This small molecule binds to this protein.
Small molecule (SMILES): C#CCN(C)Cc1nc(C2(O)CCNCC2)cs1

Binding-site contacts:
Ligand atom O contacts residue TYR79 of chain 1.A at 3.5 Å.
Ligand atom C1 contacts residue ILE300 of chain 1.A at 3.2 Å (hydrophobic).
Ligand atom C8 contacts residue ASP219 of chain 1.A at 4.0 Å.
Ligand atom C10 contacts residue ASP219 of chain 1.A at 3.5 Å.
Ligand atom C7 contacts residue PHE194 of chain 1.A at 4.0 Å (hydrophobic).
Ligand atom C7 contacts residue ILE217 of chain 1.A at 4.0 Å (hydrophobic).
Ligand atom C11 contacts residue GLY37 of chain 1.A at 3.3 Å.
Ligand atom C11 contacts residue TYR79 of chain 1.A at 4.1 Å (hydrophobic).
Ligand atom C9 contacts residue ASP219 of chain 1.A at 3.4 Å.
Ligand atom C12 contacts residue ASP219 of chain 1.A at 3.5 Å.
Ligand atom N2 contacts residue GLY37 of chain 1.A at 4.4 Å.
Ligand atom N2 contacts residue GLY221 of chain 1.A at 3.8 Å.
Ligand atom C1 contacts residue ILE302 of chain 1.A at 4.2 Å (hydrophobic).
Ligand atom C2 contacts residue ILE302 of chain 1.A at 4.0 Å (hydrophobic).
Ligand atom C5 contacts residue ILE300 of chain 1.A at 4.3 Å (hydrophobic).
Ligand atom C3 contacts residue GLN192 of chain 1.A at 4.3 Å.
Ligand atom C6 contacts residue GLY80 of chain 1.A at 4.0 Å.
Ligand atom C10 contacts residue GLY221 of chain 1.A at 3.8 Å.
Ligand atom N2 contacts residue ASP219 of chain 1.A at 2.9 Å (salt-bridge).
Ligand atom C11 contacts residue ASP35 of chain 1.A at 3.2 Å.
Ligand atom C3 contacts residue PHE194 of chain 1.A at 4.2 Å (hydrophobic).
Ligand atom C4 contacts residue ILE300 of chain 1.A at 3.6 Å (hydrophobic).
Ligand atom C11 contacts residue ASP219 of chain 1.A at 3.6 Å.
Ligand atom C9 contacts residue GLY80 of chain 1.A at 4.0 Å.
Ligand atom N2 contacts residue ASP35 of chain 1.A at 3.2 Å (salt-bridge).
Ligand atom O contacts residue GLY80 of chain 1.A at 2.8 Å (h-bond).
Ligand atom C2 contacts residue ILE300 of chain 1.A at 4.2 Å (hydrophobic).
Ligand atom C4 contacts residue GLY80 of chain 1.A at 4.0 Å.
Ligand atom S contacts residue ILE302 of chain 1.A at 3.7 Å.
Ligand atom C8 contacts residue GLY80 of chain 1.A at 3.8 Å.
Ligand atom N contacts residue ILE300 of chain 1.A at 4.2 Å.
Ligand atom C9 contacts residue THR222 of chain 1.A at 3.3 Å.
Ligand atom C11 contacts residue SER38 of chain 1.A at 4.0 Å.
Ligand atom N1 contacts residue GLY80 of chain 1.A at 3.2 Å.
Ligand atom N2 contacts residue THR222 of chain 1.A at 3.8 Å.
Ligand atom S contacts residue PHE194 of chain 1.A at 4.0 Å.
Ligand atom C12 contacts residue GLY37 of chain 1.A at 3.1 Å.
Ligand atom C3 contacts residue ILE302 of chain 1.A at 4.3 Å (hydrophobic).
Ligand atom C5 contacts residue GLY80 of chain 1.A at 4.0 Å.
Ligand atom C10 contacts residue THR222 of chain 1.A at 3.4 Å.

Sequence of chain 1.A:
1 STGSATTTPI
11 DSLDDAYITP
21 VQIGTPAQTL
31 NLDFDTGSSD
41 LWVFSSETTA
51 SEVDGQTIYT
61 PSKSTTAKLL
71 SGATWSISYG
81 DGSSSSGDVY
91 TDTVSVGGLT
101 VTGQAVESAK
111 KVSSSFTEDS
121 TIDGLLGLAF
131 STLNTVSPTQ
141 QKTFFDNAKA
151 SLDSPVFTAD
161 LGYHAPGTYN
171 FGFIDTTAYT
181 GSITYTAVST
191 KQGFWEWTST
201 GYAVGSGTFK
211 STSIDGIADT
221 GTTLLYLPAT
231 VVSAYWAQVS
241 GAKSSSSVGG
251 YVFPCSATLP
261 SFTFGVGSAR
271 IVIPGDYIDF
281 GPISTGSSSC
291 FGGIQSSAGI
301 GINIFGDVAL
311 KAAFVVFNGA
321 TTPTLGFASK